A protein and the small-molecule ligand that binds it are described below.
Small molecule (SMILES): CC(=O)N[C@@H]1[C@@H](O)[C@H](O)[C@@H](CO)O[C@H]1O

Sequence of chain 1.K:
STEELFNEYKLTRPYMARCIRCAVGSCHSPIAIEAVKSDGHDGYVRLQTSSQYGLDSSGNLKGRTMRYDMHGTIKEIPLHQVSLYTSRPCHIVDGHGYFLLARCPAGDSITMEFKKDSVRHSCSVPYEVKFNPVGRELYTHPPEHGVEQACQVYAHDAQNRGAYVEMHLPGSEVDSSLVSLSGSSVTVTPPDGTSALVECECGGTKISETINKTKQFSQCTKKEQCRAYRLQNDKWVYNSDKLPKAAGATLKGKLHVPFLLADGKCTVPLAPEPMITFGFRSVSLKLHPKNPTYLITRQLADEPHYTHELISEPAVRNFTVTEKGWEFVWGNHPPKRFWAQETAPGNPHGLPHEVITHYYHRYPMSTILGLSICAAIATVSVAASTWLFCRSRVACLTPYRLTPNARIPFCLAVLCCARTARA

Binding-site contacts:
Ligand atom C6 contacts residue ASN318 of chain 1.K at 3.2 Å.
Ligand atom O6 contacts residue ASN318 of chain 1.K at 3.0 Å (h-bond).
Ligand atom C6 contacts residue SER284 of chain 1.K at 3.4 Å.
Ligand atom O4 contacts residue ASN318 of chain 1.K at 4.5 Å.
Ligand atom O6 contacts residue SER284 of chain 1.K at 2.9 Å (h-bond).